Binding-site contacts:
Ligand atom C2 contacts residue SER243 of chain 1.C at 4.0 Å.
Ligand atom N2 contacts residue ASN197 of chain 1.C at 3.2 Å (h-bond).
Ligand atom O6 contacts residue ASN197 of chain 1.C at 3.1 Å (h-bond).
Ligand atom C8 contacts residue GLN200 of chain 1.C at 2.8 Å.
Ligand atom O7 contacts residue SER243 of chain 1.C at 3.8 Å.
Ligand atom C6 contacts residue THR199 of chain 1.C at 4.1 Å.
Ligand atom C7 contacts residue ASN197 of chain 1.C at 3.9 Å.
Ligand atom O7 contacts residue ASN197 of chain 1.C at 4.4 Å.
Ligand atom C1 contacts residue ASN197 of chain 1.C at 1.4 Å.
Ligand atom N2 contacts residue SER243 of chain 1.C at 2.9 Å (h-bond).
Ligand atom C4 contacts residue ASN197 of chain 1.C at 4.2 Å.
Ligand atom C7 contacts residue GLN200 of chain 1.C at 3.0 Å.
Ligand atom C5 contacts residue ASN197 of chain 1.C at 3.4 Å.
Ligand atom C7 contacts residue SER243 of chain 1.C at 2.7 Å.
Ligand atom O5 contacts residue THR199 of chain 1.C at 4.0 Å.
Ligand atom O7 contacts residue GLN200 of chain 1.C at 2.4 Å (h-bond).
Ligand atom C1 contacts residue SER243 of chain 1.C at 3.7 Å.
Ligand atom C2 contacts residue ASN197 of chain 1.C at 2.8 Å.
Ligand atom C8 contacts residue SER243 of chain 1.C at 2.4 Å.
Ligand atom C3 contacts residue ASN197 of chain 1.C at 3.9 Å.
Ligand atom O5 contacts residue ASN197 of chain 1.C at 2.2 Å (h-bond).
Ligand atom N2 contacts residue GLN200 of chain 1.C at 4.3 Å.
Ligand atom O6 contacts residue THR199 of chain 1.C at 4.0 Å.
Ligand atom C6 contacts residue ASN197 of chain 1.C at 4.0 Å.

Sequence of chain 1.C:
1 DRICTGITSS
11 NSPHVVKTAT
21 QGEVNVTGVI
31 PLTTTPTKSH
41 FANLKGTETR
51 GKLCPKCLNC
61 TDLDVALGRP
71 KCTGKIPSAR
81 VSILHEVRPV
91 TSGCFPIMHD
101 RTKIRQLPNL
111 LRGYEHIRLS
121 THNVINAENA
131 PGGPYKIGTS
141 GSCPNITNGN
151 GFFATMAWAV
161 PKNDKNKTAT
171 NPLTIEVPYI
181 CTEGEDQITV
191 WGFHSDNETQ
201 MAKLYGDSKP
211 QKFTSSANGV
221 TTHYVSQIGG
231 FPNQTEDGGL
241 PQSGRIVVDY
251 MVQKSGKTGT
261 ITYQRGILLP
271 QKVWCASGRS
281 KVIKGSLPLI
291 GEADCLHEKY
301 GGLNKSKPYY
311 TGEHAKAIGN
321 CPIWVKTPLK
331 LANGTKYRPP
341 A

The small molecule below binds the protein below.
Small molecule (SMILES): CC(=O)N[C@H]1[C@H](O[C@H]2[C@H](O)[C@@H](NC(C)=O)CO[C@@H]2CO)O[C@H](CO)[C@@H](O[C@@H]2O[C@H](CO)[C@@H](O)[C@H](O)[C@@H]2O)[C@@H]1O